Sequence of chain 1.C:
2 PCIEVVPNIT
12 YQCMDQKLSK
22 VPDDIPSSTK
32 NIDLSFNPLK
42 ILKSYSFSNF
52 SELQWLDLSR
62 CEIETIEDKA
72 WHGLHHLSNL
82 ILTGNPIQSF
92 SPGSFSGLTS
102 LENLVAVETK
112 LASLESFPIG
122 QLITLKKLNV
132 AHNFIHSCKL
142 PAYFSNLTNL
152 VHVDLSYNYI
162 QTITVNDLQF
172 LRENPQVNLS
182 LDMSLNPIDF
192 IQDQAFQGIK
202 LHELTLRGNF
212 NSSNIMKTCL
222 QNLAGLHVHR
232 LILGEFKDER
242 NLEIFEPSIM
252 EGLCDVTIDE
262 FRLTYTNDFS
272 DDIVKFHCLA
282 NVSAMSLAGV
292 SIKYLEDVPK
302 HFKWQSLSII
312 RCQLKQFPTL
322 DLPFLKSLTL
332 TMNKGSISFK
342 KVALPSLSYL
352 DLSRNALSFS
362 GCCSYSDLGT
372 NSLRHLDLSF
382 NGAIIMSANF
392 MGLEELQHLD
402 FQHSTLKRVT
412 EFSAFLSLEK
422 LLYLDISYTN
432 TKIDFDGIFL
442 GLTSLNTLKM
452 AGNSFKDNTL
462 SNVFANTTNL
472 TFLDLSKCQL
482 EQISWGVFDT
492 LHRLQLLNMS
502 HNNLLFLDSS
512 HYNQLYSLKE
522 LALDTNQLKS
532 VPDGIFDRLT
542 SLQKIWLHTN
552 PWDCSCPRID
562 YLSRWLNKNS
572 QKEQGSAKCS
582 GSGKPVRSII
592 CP

Binding-site contacts:
Ligand atom O7 contacts residue LEU441 of chain 1.C at 4.4 Å.
Ligand atom C3 contacts residue ASN467 of chain 1.C at 3.8 Å.
Ligand atom C7 contacts residue ALA466 of chain 1.C at 4.1 Å (hydrophobic).
Ligand atom C2 contacts residue ASN467 of chain 1.C at 2.8 Å.
Ligand atom N2 contacts residue LEU441 of chain 1.C at 3.7 Å.
Ligand atom C4 contacts residue ASN467 of chain 1.C at 4.1 Å.
Ligand atom N2 contacts residue ASN467 of chain 1.C at 3.4 Å (h-bond).
Ligand atom N2 contacts residue ALA466 of chain 1.C at 4.1 Å.
Ligand atom C2 contacts residue LEU441 of chain 1.C at 4.2 Å (hydrophobic).
Ligand atom C1 contacts residue ASN467 of chain 1.C at 1.4 Å.
Ligand atom O5 contacts residue ASN467 of chain 1.C at 2.3 Å (h-bond).
Ligand atom C5 contacts residue ASN467 of chain 1.C at 3.3 Å.
Ligand atom O7 contacts residue ALA466 of chain 1.C at 4.2 Å.
Ligand atom C6 contacts residue ASN467 of chain 1.C at 4.4 Å.
Ligand atom C1 contacts residue LEU441 of chain 1.C at 4.4 Å (hydrophobic).

This small molecule binds to this protein.
Small molecule (SMILES): CC(=O)N[C@H]1[C@H](O[C@H]2[C@H](O)[C@@H](NC(C)=O)CO[C@@H]2CO)O[C@H](CO)[C@@H](O)[C@@H]1O